A small-molecule ligand and the protein it binds are described below.
Small molecule (SMILES): CC(=O)N[C@@H]1[C@@H](O)[C@H](O)[C@@H](CO)O[C@H]1O

Binding-site contacts:
Ligand atom N2 contacts residue ASN160 of chain 1.B at 2.8 Å (h-bond).
Ligand atom C5 contacts residue THR162 of chain 1.B at 3.5 Å.
Ligand atom C7 contacts residue ASN160 of chain 1.B at 3.3 Å.
Ligand atom C6 contacts residue THR162 of chain 1.B at 3.7 Å.
Ligand atom O6 contacts residue THR162 of chain 1.B at 4.4 Å.
Ligand atom C2 contacts residue THR162 of chain 1.B at 4.5 Å.
Ligand atom C1 contacts residue ASN160 of chain 1.B at 1.4 Å.
Ligand atom O5 contacts residue THR162 of chain 1.B at 3.2 Å (h-bond).
Ligand atom C2 contacts residue ASN160 of chain 1.B at 2.3 Å.
Ligand atom C1 contacts residue ASN163 of chain 1.B at 3.9 Å.
Ligand atom O7 contacts residue ASN160 of chain 1.B at 3.5 Å (h-bond).
Ligand atom C1 contacts residue THR162 of chain 1.B at 3.2 Å.
Ligand atom O5 contacts residue ASN160 of chain 1.B at 2.4 Å (h-bond).
Ligand atom C5 contacts residue ASN160 of chain 1.B at 3.6 Å.
Ligand atom O6 contacts residue ASN163 of chain 1.B at 4.0 Å.
Ligand atom C3 contacts residue ASN160 of chain 1.B at 3.7 Å.
Ligand atom C4 contacts residue ASN160 of chain 1.B at 4.1 Å.
Ligand atom C8 contacts residue ASN160 of chain 1.B at 4.3 Å.
Ligand atom C5 contacts residue ASN163 of chain 1.B at 4.2 Å.
Ligand atom C6 contacts residue ASN163 of chain 1.B at 4.1 Å.
Ligand atom O5 contacts residue ASN163 of chain 1.B at 3.2 Å.

Sequence of chain 1.B:
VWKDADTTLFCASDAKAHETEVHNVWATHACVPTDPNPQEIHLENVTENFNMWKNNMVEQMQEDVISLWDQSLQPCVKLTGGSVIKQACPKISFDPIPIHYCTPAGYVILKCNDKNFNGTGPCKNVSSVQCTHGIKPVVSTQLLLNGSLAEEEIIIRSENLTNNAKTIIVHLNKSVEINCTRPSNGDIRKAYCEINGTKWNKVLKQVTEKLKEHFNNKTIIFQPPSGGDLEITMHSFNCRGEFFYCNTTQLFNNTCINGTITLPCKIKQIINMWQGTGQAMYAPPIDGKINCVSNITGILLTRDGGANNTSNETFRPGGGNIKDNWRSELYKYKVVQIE